Sequence of chain 1.C:
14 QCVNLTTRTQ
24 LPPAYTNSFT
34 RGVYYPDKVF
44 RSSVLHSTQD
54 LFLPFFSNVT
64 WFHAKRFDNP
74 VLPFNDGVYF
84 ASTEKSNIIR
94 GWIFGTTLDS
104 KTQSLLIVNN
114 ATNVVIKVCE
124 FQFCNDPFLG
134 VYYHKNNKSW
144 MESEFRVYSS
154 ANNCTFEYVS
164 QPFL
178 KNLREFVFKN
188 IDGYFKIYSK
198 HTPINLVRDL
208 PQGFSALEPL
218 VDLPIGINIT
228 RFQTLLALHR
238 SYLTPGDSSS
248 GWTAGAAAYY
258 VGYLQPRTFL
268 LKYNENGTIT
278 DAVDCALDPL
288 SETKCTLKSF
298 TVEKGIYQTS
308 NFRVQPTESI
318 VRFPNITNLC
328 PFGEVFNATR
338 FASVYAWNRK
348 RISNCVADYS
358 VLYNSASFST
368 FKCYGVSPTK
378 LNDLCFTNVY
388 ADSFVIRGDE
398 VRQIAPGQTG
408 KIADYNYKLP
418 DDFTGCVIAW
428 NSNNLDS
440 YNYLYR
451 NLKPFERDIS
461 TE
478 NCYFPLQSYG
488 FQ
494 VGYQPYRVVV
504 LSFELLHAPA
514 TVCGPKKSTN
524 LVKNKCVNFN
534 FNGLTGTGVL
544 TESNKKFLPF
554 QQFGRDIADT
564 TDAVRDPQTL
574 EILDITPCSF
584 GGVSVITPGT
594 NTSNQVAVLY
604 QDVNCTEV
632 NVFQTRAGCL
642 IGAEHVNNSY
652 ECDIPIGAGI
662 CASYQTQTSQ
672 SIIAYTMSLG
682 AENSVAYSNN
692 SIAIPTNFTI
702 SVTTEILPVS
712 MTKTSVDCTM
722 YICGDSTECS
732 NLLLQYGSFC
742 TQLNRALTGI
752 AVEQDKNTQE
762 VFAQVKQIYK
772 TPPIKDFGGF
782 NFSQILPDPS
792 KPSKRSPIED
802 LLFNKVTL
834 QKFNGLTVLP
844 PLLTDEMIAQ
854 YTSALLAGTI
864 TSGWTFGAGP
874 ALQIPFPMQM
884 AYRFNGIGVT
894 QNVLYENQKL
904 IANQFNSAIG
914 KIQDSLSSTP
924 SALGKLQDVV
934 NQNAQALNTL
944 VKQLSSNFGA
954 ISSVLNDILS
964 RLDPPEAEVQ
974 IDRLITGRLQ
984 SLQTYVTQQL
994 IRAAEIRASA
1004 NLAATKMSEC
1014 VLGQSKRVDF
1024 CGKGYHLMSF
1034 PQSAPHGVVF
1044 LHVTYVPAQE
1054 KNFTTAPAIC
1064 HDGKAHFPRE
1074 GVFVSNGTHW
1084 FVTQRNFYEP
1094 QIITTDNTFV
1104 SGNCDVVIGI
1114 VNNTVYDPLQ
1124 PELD

A protein and the small-molecule ligand that binds it are described below.
Small molecule (SMILES): CC(=O)N[C@@H]1[C@@H](O)[C@H](O)[C@@H](CO)O[C@H]1O

Binding-site contacts:
Ligand atom C7 contacts residue ASN1115 of chain 1.C at 3.8 Å.
Ligand atom C2 contacts residue ASN1115 of chain 1.C at 2.4 Å.
Ligand atom O6 contacts residue ASN1115 of chain 1.C at 4.4 Å.
Ligand atom O7 contacts residue ASN1115 of chain 1.C at 4.2 Å.
Ligand atom C4 contacts residue ASN1115 of chain 1.C at 4.2 Å.
Ligand atom N2 contacts residue ASN1115 of chain 1.C at 2.9 Å (h-bond).
Ligand atom C3 contacts residue ASN1115 of chain 1.C at 3.8 Å.
Ligand atom C5 contacts residue ASN1115 of chain 1.C at 3.6 Å.
Ligand atom O5 contacts residue ASN1115 of chain 1.C at 2.3 Å (h-bond).
Ligand atom C1 contacts residue ASN1115 of chain 1.C at 1.4 Å.